Binding-site contacts:
Ligand atom N2 contacts residue THR63 of chain 1.C at 4.1 Å.
Ligand atom C2 contacts residue ALA62 of chain 1.C at 3.8 Å (hydrophobic).
Ligand atom C8 contacts residue ALA62 of chain 1.C at 3.3 Å (hydrophobic).
Ligand atom O7 contacts residue SER84 of chain 1.C at 2.6 Å (h-bond).
Ligand atom O3 contacts residue SER84 of chain 1.C at 4.5 Å.
Ligand atom N2 contacts residue ASN61 of chain 1.C at 2.9 Å (h-bond).
Ligand atom C7 contacts residue ASN61 of chain 1.C at 3.2 Å.
Ligand atom C3 contacts residue ASN61 of chain 1.C at 3.8 Å.
Ligand atom O5 contacts residue ASN61 of chain 1.C at 2.4 Å (h-bond).
Ligand atom N2 contacts residue ALA62 of chain 1.C at 2.4 Å (h-bond).
Ligand atom C8 contacts residue SER84 of chain 1.C at 4.3 Å.
Ligand atom C1 contacts residue ALA62 of chain 1.C at 4.4 Å (hydrophobic).
Ligand atom O7 contacts residue ALA62 of chain 1.C at 2.3 Å (h-bond).
Ligand atom C3 contacts residue ALA62 of chain 1.C at 4.4 Å (hydrophobic).
Ligand atom C7 contacts residue SER84 of chain 1.C at 3.6 Å.
Ligand atom C1 contacts residue ASN61 of chain 1.C at 1.4 Å.
Ligand atom O7 contacts residue ASN61 of chain 1.C at 3.2 Å.
Ligand atom C8 contacts residue ASN61 of chain 1.C at 4.4 Å.
Ligand atom C2 contacts residue ASN61 of chain 1.C at 2.5 Å.
Ligand atom C7 contacts residue ALA62 of chain 1.C at 2.3 Å (hydrophobic).
Ligand atom C5 contacts residue ASN61 of chain 1.C at 3.6 Å.
Ligand atom C4 contacts residue ASN61 of chain 1.C at 4.3 Å.

Sequence of chain 1.C:
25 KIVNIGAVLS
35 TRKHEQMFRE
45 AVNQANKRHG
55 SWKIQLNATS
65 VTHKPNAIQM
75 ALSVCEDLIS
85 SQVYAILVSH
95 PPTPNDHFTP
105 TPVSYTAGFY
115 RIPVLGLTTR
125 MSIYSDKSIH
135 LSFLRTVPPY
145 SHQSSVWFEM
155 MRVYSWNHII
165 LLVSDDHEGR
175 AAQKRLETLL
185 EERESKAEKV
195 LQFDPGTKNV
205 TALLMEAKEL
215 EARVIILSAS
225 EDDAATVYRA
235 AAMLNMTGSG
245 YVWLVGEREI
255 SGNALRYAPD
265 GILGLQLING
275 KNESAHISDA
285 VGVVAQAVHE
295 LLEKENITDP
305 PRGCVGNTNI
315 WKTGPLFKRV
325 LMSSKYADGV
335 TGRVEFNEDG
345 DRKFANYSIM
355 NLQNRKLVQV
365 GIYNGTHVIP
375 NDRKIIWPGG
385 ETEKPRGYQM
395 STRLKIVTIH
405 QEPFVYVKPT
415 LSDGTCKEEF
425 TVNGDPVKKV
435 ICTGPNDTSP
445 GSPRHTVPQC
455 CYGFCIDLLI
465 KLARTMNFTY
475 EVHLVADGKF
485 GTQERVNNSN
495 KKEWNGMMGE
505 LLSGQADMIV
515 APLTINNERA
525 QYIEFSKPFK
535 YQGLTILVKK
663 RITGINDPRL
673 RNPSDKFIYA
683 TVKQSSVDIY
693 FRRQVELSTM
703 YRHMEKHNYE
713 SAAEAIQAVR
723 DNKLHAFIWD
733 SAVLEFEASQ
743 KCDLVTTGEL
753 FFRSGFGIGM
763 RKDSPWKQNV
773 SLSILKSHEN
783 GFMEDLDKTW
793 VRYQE

This small molecule binds to this protein.
Small molecule (SMILES): CC(=O)N[C@H]1[C@H](O[C@H]2[C@H](O)[C@@H](NC(C)=O)CO[C@@H]2CO)O[C@H](CO)[C@@H](O[C@@H]2O[C@H](CO)[C@@H](O)[C@H](O)[C@@H]2O)[C@@H]1O